Sequence of chain 1.C:
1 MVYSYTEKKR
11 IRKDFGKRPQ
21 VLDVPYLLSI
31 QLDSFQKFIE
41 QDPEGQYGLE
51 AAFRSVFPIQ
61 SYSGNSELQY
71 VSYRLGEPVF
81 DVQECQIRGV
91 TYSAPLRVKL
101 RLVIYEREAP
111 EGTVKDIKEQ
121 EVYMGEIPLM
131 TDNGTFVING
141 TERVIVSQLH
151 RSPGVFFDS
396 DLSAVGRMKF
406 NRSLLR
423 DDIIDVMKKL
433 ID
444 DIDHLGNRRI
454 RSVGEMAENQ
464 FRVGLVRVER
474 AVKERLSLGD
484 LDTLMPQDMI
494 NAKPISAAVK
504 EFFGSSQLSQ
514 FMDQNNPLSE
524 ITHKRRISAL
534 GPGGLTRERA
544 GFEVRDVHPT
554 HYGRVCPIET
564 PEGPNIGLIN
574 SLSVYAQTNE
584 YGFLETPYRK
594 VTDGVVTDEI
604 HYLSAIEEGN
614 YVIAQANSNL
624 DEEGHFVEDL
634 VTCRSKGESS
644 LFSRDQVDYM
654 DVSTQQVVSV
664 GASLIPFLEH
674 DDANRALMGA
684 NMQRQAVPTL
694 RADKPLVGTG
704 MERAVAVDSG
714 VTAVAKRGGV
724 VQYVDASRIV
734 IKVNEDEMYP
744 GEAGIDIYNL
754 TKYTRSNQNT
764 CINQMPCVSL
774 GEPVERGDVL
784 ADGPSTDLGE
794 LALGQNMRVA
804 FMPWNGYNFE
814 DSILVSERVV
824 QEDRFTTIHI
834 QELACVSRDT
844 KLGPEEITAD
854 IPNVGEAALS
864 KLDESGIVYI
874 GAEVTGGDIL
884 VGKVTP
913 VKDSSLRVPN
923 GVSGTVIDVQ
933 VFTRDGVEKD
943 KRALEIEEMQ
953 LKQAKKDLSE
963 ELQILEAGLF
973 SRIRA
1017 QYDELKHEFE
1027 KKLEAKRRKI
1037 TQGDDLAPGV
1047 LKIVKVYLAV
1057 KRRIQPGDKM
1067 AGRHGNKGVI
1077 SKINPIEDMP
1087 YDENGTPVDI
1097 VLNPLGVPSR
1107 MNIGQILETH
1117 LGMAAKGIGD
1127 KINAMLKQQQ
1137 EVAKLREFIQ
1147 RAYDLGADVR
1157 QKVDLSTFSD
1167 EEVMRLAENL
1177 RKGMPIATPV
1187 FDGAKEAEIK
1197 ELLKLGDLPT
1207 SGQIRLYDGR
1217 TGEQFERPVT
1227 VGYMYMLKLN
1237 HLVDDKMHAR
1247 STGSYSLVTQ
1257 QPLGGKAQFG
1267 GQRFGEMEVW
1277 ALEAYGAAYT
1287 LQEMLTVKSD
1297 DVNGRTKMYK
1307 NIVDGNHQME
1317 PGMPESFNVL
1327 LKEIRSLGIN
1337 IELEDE

Sequence of chain 1.D:
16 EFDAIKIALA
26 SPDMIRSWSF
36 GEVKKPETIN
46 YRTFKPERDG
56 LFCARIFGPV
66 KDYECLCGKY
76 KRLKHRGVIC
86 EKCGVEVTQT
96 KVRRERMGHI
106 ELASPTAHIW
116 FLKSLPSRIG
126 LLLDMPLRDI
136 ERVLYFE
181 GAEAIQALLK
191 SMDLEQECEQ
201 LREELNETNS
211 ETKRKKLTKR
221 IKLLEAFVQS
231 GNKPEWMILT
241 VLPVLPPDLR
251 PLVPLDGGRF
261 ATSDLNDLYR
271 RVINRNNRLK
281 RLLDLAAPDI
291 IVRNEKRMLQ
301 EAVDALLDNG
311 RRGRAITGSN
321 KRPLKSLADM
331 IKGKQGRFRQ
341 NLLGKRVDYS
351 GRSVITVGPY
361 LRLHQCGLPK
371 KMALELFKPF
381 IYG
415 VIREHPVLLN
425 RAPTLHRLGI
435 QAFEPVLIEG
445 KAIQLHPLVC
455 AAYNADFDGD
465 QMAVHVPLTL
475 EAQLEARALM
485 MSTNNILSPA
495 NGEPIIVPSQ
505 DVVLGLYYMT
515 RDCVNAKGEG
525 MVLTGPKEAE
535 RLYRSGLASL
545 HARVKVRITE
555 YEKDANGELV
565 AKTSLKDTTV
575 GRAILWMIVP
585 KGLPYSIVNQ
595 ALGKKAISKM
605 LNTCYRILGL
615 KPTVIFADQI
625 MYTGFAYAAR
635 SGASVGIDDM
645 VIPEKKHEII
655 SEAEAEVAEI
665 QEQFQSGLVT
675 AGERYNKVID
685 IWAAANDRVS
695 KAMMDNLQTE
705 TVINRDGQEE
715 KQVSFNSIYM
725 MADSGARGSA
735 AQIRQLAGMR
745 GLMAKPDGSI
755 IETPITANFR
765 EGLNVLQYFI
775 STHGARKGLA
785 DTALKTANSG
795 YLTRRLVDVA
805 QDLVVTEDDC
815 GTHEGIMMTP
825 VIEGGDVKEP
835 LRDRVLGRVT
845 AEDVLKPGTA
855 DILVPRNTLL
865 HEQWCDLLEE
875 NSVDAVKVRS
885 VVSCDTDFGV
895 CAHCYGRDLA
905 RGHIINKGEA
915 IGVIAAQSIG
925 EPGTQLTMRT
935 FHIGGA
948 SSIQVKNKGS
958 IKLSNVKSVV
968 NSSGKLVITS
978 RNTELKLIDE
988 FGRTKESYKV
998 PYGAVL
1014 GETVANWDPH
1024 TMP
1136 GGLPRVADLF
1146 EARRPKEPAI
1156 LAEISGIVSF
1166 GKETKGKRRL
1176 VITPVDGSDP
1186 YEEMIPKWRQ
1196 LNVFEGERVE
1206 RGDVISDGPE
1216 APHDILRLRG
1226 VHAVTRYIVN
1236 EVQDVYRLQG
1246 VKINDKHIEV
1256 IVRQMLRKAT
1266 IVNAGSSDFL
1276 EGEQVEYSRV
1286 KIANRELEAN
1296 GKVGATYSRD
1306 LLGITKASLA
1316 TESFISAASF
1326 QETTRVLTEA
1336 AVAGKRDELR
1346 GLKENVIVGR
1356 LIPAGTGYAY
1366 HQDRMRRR

A small-molecule ligand and the protein it binds are described below.
Small molecule (SMILES): Cc1cn([C@H]2C[C@H](O[P](=O)(O)OC[C@H]3O[C@@H](n4ccc(N)nc4=O)C[C@@H]3O[P](=O)(O)OC[C@H]3O[C@@H](n4cnc5c(N)ncnc54)C[C@@H]3O[P](=O)(O)OC[C@H]3O[C@@H](n4cnc5c(=O)nc(N)[nH]c54)C[C@@H]3O[P](=O)(O)OC[C@H]3O[C@@H](n4ccc(N)nc4=O)C[C@@H]3O[P](=O)(O)OC[C@H]3O[C@@H](n4cnc5c(=O)nc(N)[nH]c54)C[C@@H]3O[P](=O)(O)OC[C@H]3O[C@@H](n4cnc5c(N)ncnc54)C[C@@H]3O[P](=O)(O)OC[C@H]3O[C@@H](n4cnc5c(=O)nc(N)[nH]c54)C[C@@H]3O)[C@@H](CO)O2)c(=O)[nH]c1=O.Nc1ncnc2c1ncn2[C@H]1C[C@H](O)[C@@H](COP(=O)=O)O1

Binding-site contacts:
Ligand atom O5' contacts residue ARG1148 of chain 1.D at 3.8 Å.
Ligand atom C3' contacts residue ARG542 of chain 1.C at 4.1 Å.
Ligand atom OP1 contacts residue ARG1148 of chain 1.D at 3.1 Å (salt-bridge).
Ligand atom C4' contacts residue LYS1311 of chain 1.D at 4.0 Å.
Ligand atom O2 contacts residue GLU541 of chain 1.C at 4.4 Å.
Ligand atom C5' contacts residue LYS1311 of chain 1.D at 4.0 Å.
Ligand atom O3' contacts residue ARG542 of chain 1.C at 3.4 Å (salt-bridge).
Ligand atom C4' contacts residue ARG1148 of chain 1.D at 3.5 Å.
Ligand atom O4' contacts residue ARG542 of chain 1.C at 3.3 Å (salt-bridge).
Ligand atom O3' contacts residue LYS1311 of chain 1.D at 3.4 Å (salt-bridge).
Ligand atom OP1 contacts residue LYS1311 of chain 1.D at 3.9 Å.
Ligand atom C1' contacts residue ARG542 of chain 1.C at 3.4 Å.
Ligand atom OP2 contacts residue ARG1148 of chain 1.D at 4.0 Å.
Ligand atom OP1 contacts residue ARG1148 of chain 1.D at 4.4 Å.
Ligand atom N1 contacts residue ARG542 of chain 1.C at 4.4 Å.
Ligand atom C3' contacts residue ARG1148 of chain 1.D at 3.9 Å.
Ligand atom OP1 contacts residue ARG542 of chain 1.C at 4.3 Å.
Ligand atom P contacts residue ARG1148 of chain 1.D at 3.8 Å.
Ligand atom OP1 contacts residue ALA543 of chain 1.C at 4.4 Å.
Ligand atom C3' contacts residue LYS1311 of chain 1.D at 4.3 Å.
Ligand atom C2' contacts residue ARG542 of chain 1.C at 4.3 Å.
Ligand atom P contacts residue LYS1311 of chain 1.D at 4.3 Å.
Ligand atom C5' contacts residue ARG1148 of chain 1.D at 3.3 Å.
Ligand atom C4' contacts residue ARG542 of chain 1.C at 3.9 Å.
Ligand atom O3' contacts residue ARG1148 of chain 1.D at 3.6 Å.
Ligand atom OP1 contacts residue GLY544 of chain 1.C at 3.3 Å.